Binding-site contacts:
Ligand atom C1 contacts residue ASN355 of chain 1.E at 1.4 Å.
Ligand atom C7 contacts residue SER357 of chain 1.E at 3.9 Å.
Ligand atom C4 contacts residue ASN355 of chain 1.E at 4.1 Å.
Ligand atom C1 contacts residue SER357 of chain 1.E at 4.1 Å.
Ligand atom C3 contacts residue ASN355 of chain 1.E at 3.8 Å.
Ligand atom C7 contacts residue ASN355 of chain 1.E at 4.0 Å.
Ligand atom C8 contacts residue SER357 of chain 1.E at 3.6 Å.
Ligand atom C2 contacts residue ASN355 of chain 1.E at 2.5 Å.
Ligand atom C5 contacts residue ASN355 of chain 1.E at 3.6 Å.
Ligand atom O7 contacts residue SER357 of chain 1.E at 4.4 Å.
Ligand atom N2 contacts residue ASN355 of chain 1.E at 3.1 Å (h-bond).
Ligand atom O5 contacts residue ASN355 of chain 1.E at 2.2 Å (h-bond).
Ligand atom N2 contacts residue SER357 of chain 1.E at 4.2 Å.
Ligand atom C2 contacts residue SER357 of chain 1.E at 4.3 Å.
Ligand atom C8 contacts residue ASN355 of chain 1.E at 4.4 Å.

A protein and the small-molecule ligand that binds it are described below.
Small molecule (SMILES): CC(=O)N[C@H]1[C@H](O[C@H]2[C@H](O)[C@@H](NC(C)=O)CO[C@@H]2CO)O[C@H](CO)[C@@H](O[C@@H]2O[C@H](CO[C@H]3O[C@H](CO)[C@@H](O)[C@H](O)[C@@H]3O)[C@@H](O)[C@H](O[C@H]3O[C@H](CO)[C@@H](O)[C@H](O)[C@@H]3O)[C@@H]2O)[C@@H]1O

Sequence of chain 1.E:
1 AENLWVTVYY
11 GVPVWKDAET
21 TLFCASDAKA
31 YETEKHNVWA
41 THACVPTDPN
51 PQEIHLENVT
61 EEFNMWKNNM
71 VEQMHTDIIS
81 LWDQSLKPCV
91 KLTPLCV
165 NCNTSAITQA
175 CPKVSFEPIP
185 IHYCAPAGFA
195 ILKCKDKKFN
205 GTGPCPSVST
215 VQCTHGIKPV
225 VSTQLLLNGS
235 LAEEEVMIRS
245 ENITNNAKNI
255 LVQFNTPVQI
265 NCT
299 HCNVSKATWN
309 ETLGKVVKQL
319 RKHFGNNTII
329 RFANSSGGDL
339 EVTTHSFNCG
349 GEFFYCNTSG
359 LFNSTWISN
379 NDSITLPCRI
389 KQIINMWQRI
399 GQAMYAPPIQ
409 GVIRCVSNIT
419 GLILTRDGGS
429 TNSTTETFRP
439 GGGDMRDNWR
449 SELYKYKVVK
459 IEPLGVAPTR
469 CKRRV